Sequence of chain 1.B:
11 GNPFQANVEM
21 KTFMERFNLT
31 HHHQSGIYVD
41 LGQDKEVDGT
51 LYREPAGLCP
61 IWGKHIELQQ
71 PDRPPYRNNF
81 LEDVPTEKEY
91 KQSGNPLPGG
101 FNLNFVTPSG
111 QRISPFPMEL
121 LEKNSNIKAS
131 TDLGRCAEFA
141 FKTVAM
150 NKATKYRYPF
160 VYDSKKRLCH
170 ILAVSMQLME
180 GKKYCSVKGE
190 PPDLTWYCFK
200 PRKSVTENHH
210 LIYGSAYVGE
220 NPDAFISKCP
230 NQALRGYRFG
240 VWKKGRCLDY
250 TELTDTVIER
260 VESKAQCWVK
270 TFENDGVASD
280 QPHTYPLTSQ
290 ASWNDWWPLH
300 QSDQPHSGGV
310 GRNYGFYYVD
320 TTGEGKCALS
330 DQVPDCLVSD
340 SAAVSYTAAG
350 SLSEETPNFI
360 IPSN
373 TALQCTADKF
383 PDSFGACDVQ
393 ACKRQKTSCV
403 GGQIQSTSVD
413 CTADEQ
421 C

Binding-site contacts:
Ligand atom C5 contacts residue THR30 of chain 1.B at 3.7 Å.
Ligand atom C2 contacts residue ASN28 of chain 1.B at 2.5 Å.
Ligand atom N2 contacts residue VAL332 of chain 1.B at 4.0 Å.
Ligand atom O7 contacts residue VAL332 of chain 1.B at 3.9 Å.
Ligand atom O6 contacts residue HIS31 of chain 1.B at 2.5 Å (h-bond).
Ligand atom C5 contacts residue ASN28 of chain 1.B at 3.7 Å.
Ligand atom C3 contacts residue ASN28 of chain 1.B at 3.8 Å.
Ligand atom O7 contacts residue ASP334 of chain 1.B at 4.4 Å.
Ligand atom C5 contacts residue HIS31 of chain 1.B at 4.3 Å.
Ligand atom C1 contacts residue HIS31 of chain 1.B at 4.2 Å.
Ligand atom C7 contacts residue ASN28 of chain 1.B at 3.5 Å.
Ligand atom C8 contacts residue ASN28 of chain 1.B at 3.5 Å.
Ligand atom C4 contacts residue ASN28 of chain 1.B at 4.3 Å.
Ligand atom C6 contacts residue HIS31 of chain 1.B at 3.8 Å.
Ligand atom O5 contacts residue HIS31 of chain 1.B at 3.5 Å.
Ligand atom C7 contacts residue VAL332 of chain 1.B at 4.0 Å (hydrophobic).
Ligand atom N2 contacts residue ASN28 of chain 1.B at 3.0 Å (h-bond).
Ligand atom O5 contacts residue THR30 of chain 1.B at 4.1 Å.
Ligand atom C1 contacts residue THR30 of chain 1.B at 4.4 Å.
Ligand atom C6 contacts residue THR30 of chain 1.B at 3.9 Å.
Ligand atom O5 contacts residue ASN28 of chain 1.B at 2.4 Å (h-bond).
Ligand atom C1 contacts residue ASN28 of chain 1.B at 1.4 Å.

A protein and the small-molecule ligand that binds it are described below.
Small molecule (SMILES): CC(=O)N[C@@H]1[C@@H](O)[C@H](O)[C@@H](CO)O[C@H]1O